Sequence of chain 1.B:
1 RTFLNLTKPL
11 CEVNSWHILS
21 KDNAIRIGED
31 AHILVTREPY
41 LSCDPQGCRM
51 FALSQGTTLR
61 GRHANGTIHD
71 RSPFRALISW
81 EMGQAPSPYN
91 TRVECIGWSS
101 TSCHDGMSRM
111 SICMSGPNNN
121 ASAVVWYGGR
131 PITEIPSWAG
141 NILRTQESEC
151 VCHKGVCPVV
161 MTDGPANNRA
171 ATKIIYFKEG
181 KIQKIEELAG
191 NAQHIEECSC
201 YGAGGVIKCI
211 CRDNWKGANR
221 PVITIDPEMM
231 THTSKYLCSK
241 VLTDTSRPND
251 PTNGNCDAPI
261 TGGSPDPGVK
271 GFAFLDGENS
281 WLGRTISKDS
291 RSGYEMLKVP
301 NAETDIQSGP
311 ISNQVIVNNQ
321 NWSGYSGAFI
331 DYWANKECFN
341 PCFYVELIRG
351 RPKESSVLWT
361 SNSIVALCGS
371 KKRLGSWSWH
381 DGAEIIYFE

Sequence of chain 1.D:
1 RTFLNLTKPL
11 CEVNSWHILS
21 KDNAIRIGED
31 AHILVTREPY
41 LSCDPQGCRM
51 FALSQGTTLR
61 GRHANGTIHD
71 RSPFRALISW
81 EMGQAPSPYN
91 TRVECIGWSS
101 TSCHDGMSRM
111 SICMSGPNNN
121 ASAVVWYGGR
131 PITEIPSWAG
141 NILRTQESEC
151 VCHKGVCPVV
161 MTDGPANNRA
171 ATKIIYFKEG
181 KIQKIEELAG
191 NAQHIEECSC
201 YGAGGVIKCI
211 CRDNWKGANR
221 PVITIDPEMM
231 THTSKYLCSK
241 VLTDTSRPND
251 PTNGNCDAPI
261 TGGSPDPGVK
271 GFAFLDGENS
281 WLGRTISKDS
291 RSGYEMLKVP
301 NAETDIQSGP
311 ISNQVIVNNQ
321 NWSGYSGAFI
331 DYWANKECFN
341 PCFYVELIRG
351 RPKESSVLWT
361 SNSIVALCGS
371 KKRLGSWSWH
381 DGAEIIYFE

Binding-site contacts:
Ligand atom C7 contacts residue LEU358 of chain 1.D at 4.1 Å (hydrophobic).
Ligand atom O5 contacts residue TYR387 of chain 1.B at 4.2 Å.
Ligand atom O7 contacts residue TYR387 of chain 1.B at 3.6 Å.
Ligand atom C1 contacts residue TYR387 of chain 1.B at 4.2 Å (hydrophobic).
Ligand atom C7 contacts residue ASN65 of chain 1.D at 3.6 Å.
Ligand atom N2 contacts residue LEU358 of chain 1.D at 4.4 Å.
Ligand atom C2 contacts residue ASN65 of chain 1.D at 2.9 Å.
Ligand atom C8 contacts residue LEU358 of chain 1.D at 3.6 Å (hydrophobic).
Ligand atom C5 contacts residue ASN65 of chain 1.D at 3.9 Å.
Ligand atom O5 contacts residue ASN65 of chain 1.D at 2.6 Å (h-bond).
Ligand atom C2 contacts residue TYR387 of chain 1.B at 4.2 Å (hydrophobic).
Ligand atom N2 contacts residue ASN65 of chain 1.D at 3.3 Å (h-bond).
Ligand atom C3 contacts residue ASN65 of chain 1.D at 4.2 Å.
Ligand atom O7 contacts residue ASN65 of chain 1.D at 3.4 Å (h-bond).
Ligand atom C1 contacts residue ASN65 of chain 1.D at 1.9 Å.

This protein binds this small molecule.
Small molecule (SMILES): CC(=O)N[C@@H]1[C@@H](O)[C@H](O)[C@@H](CO)O[C@H]1O